Sequence of chain 1.A:
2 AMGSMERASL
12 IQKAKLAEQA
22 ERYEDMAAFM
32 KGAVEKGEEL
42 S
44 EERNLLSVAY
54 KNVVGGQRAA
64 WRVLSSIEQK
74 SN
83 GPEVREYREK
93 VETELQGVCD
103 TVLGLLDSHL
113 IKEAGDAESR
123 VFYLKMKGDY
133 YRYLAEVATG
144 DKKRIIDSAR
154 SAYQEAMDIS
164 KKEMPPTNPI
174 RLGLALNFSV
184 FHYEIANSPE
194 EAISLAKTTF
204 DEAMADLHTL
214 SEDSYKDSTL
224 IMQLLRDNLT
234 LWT

A protein and the small-molecule ligand that binds it are described below.
Small molecule (SMILES): CC(C)C[C@@H](C=O)NC(=O)[C@H](CCCNC(N)=[NH2+])NC(=O)[C@H](CCC(=O)O)NC(=O)[C@H](COP(=O)(O)O)NC(=O)[C@H](CC(C)C)NC(=O)[C@H](CO)NC(=O)[C@H](CCCNC(N)=[NH2+])NC(=O)[C@@H](N)C(C)C

Binding-site contacts:
Ligand atom N contacts residue GLU187 of chain 1.A at 3.1 Å (salt-bridge).
Ligand atom O2P contacts residue ARG61 of chain 1.A at 2.9 Å (salt-bridge).
Ligand atom CD1 contacts residue ASP230 of chain 1.A at 3.7 Å.
Ligand atom OE2 contacts residue LYS127 of chain 1.A at 2.6 Å (salt-bridge).
Ligand atom CB contacts residue ASN180 of chain 1.A at 3.4 Å.
Ligand atom NE contacts residue ARG65 of chain 1.A at 3.5 Å (salt-bridge).
Ligand atom N contacts residue ASN180 of chain 1.A at 2.8 Å (h-bond).
Ligand atom CA contacts residue ASN180 of chain 1.A at 3.5 Å.
Ligand atom CA contacts residue ASN231 of chain 1.A at 3.7 Å.
Ligand atom O3P contacts residue ARG134 of chain 1.A at 2.9 Å (salt-bridge).
Ligand atom CG contacts residue ASN231 of chain 1.A at 3.7 Å.
Ligand atom CD1 contacts residue ASN55 of chain 1.A at 3.3 Å.
Ligand atom CA contacts residue ASN231 of chain 1.A at 3.6 Å.
Ligand atom C contacts residue ASN180 of chain 1.A at 3.6 Å.
Ligand atom O3P contacts residue LYS54 of chain 1.A at 3.4 Å.
Ligand atom CD contacts residue LYS127 of chain 1.A at 3.5 Å.
Ligand atom CZ contacts residue ARG65 of chain 1.A at 3.4 Å.
Ligand atom CB contacts residue ASN231 of chain 1.A at 3.5 Å.
Ligand atom O contacts residue VAL183 of chain 1.A at 3.3 Å.
Ligand atom N contacts residue ASN231 of chain 1.A at 2.8 Å (h-bond).
Ligand atom N contacts residue LEU179 of chain 1.A at 3.4 Å.
Ligand atom P contacts residue ARG61 of chain 1.A at 3.7 Å.
Ligand atom O1P contacts residue ARG61 of chain 1.A at 2.9 Å (salt-bridge).
Ligand atom CB contacts residue ASN180 of chain 1.A at 3.3 Å.
Ligand atom C contacts residue ASN231 of chain 1.A at 3.7 Å.
Ligand atom CA contacts residue LEU179 of chain 1.A at 3.5 Å (hydrophobic).
Ligand atom CA contacts residue ASN180 of chain 1.A at 3.7 Å.
Ligand atom O2P contacts residue ARG134 of chain 1.A at 2.9 Å (salt-bridge).
Ligand atom O3P contacts residue TYR135 of chain 1.A at 2.7 Å (h-bond).
Ligand atom C contacts residue LEU179 of chain 1.A at 3.7 Å (hydrophobic).
Ligand atom CG contacts residue LEU227 of chain 1.A at 3.5 Å (hydrophobic).
Ligand atom NH2 contacts residue ARG65 of chain 1.A at 3.7 Å.
Ligand atom O contacts residue LEU179 of chain 1.A at 3.5 Å.
Ligand atom O contacts residue ASN231 of chain 1.A at 2.8 Å (h-bond).
Ligand atom OG contacts residue TRP235 of chain 1.A at 2.9 Å (h-bond).
Ligand atom CB contacts residue GLU187 of chain 1.A at 3.5 Å.
Ligand atom OE1 contacts residue LYS127 of chain 1.A at 3.5 Å.
Ligand atom OG contacts residue GLU187 of chain 1.A at 2.7 Å (salt-bridge).
Ligand atom O1P contacts residue LYS54 of chain 1.A at 2.6 Å (salt-bridge).
Ligand atom NH2 contacts residue LEU227 of chain 1.A at 3.5 Å.